Sequence of chain 1.M:
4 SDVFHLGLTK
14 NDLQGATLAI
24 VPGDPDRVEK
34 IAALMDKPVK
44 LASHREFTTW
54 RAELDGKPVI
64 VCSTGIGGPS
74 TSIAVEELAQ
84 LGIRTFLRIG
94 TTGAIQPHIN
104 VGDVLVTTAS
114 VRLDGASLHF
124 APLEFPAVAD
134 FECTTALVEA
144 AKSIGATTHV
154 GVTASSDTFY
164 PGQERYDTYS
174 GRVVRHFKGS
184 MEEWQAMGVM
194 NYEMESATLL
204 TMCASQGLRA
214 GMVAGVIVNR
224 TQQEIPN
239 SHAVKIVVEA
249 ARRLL

Binding-site contacts:
Ligand atom C2' contacts residue PO41 of chain 1.MB at 3.0 Å.
Ligand atom C5 contacts residue THR95 of chain 1.M at 3.5 Å.
Ligand atom N3 contacts residue GLN166 of chain 1.M at 3.0 Å (h-bond).
Ligand atom C2 contacts residue GLN166 of chain 1.M at 3.8 Å.
Ligand atom O4 contacts residue GLN166 of chain 1.M at 3.8 Å.
Ligand atom C1' contacts residue PO41 of chain 1.MB at 3.6 Å.
Ligand atom N3 contacts residue PHE162 of chain 1.M at 3.6 Å.
Ligand atom C2' contacts residue THR94 of chain 1.M at 3.7 Å.
Ligand atom C3' contacts residue PO41 of chain 1.MB at 3.5 Å.
Ligand atom O3' contacts residue ILE69 of chain 1.M at 3.7 Å.
Ligand atom C4 contacts residue THR95 of chain 1.M at 3.9 Å.
Ligand atom O5' contacts residue HIS8 of chain 1.N at 2.8 Å (h-bond).
Ligand atom O3' contacts residue GLU198 of chain 1.M at 2.6 Å (salt-bridge).
Ligand atom C5' contacts residue PHE162 of chain 1.M at 3.9 Å (hydrophobic).
Ligand atom O5' contacts residue PHE162 of chain 1.M at 3.6 Å.
Ligand atom C2 contacts residue PHE162 of chain 1.M at 3.8 Å (hydrophobic).
Ligand atom O2 contacts residue GLU196 of chain 1.M at 3.5 Å.
Ligand atom O4 contacts residue VAL221 of chain 1.M at 3.8 Å.
Ligand atom O4' contacts residue THR94 of chain 1.M at 3.3 Å (h-bond).
Ligand atom C6 contacts residue THR94 of chain 1.M at 3.3 Å.
Ligand atom C4 contacts residue GLN166 of chain 1.M at 3.8 Å.
Ligand atom O2 contacts residue MET197 of chain 1.M at 3.3 Å.
Ligand atom C4 contacts residue ARG168 of chain 1.M at 3.8 Å.
Ligand atom O4' contacts residue PO41 of chain 1.MB at 3.5 Å (h-bond).
Ligand atom C2' contacts residue MET197 of chain 1.M at 3.7 Å (hydrophobic).
Ligand atom C5' contacts residue HIS8 of chain 1.N at 3.4 Å.
Ligand atom O3' contacts residue PO41 of chain 1.MB at 2.7 Å (h-bond).
Ligand atom C2' contacts residue GLU198 of chain 1.M at 3.4 Å.
Ligand atom C3' contacts residue GLU198 of chain 1.M at 3.4 Å.
Ligand atom O4 contacts residue GLY96 of chain 1.M at 3.3 Å (h-bond).
Ligand atom C1' contacts residue THR94 of chain 1.M at 3.2 Å.
Ligand atom N1 contacts residue THR94 of chain 1.M at 3.4 Å (h-bond).
Ligand atom C5 contacts residue GLY96 of chain 1.M at 3.5 Å.
Ligand atom C4 contacts residue PHE162 of chain 1.M at 3.8 Å (hydrophobic).
Ligand atom C6 contacts residue THR95 of chain 1.M at 3.7 Å.
Ligand atom C4' contacts residue PO41 of chain 1.MB at 3.6 Å.
Ligand atom O4 contacts residue ARG168 of chain 1.M at 3.0 Å (salt-bridge).
Ligand atom O2 contacts residue GLN166 of chain 1.M at 3.0 Å (h-bond).
Ligand atom C4 contacts residue GLY96 of chain 1.M at 3.3 Å.
Ligand atom O2 contacts residue PHE162 of chain 1.M at 3.9 Å.

This small molecule binds to this protein.
Small molecule (SMILES): O=c1ccn([C@H]2C[C@H](O)[C@@H](CO)O2)c(=O)[nH]1

Sequence of chain 1.N:
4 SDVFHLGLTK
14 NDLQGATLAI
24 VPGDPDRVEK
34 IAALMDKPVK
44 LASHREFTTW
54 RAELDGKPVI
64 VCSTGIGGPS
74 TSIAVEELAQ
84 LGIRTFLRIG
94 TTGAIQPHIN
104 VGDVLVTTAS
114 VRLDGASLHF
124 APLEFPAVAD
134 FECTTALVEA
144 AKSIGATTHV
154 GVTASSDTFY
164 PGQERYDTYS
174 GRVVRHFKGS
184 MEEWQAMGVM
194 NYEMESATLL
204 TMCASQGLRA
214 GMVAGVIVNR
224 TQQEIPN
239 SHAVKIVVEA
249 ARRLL